This small molecule binds to this protein.
Small molecule (SMILES): CC(=O)N[C@@H]1[C@@H](O)[C@H](O)[C@@H](CO)O[C@H]1O

Sequence of chain 1.C:
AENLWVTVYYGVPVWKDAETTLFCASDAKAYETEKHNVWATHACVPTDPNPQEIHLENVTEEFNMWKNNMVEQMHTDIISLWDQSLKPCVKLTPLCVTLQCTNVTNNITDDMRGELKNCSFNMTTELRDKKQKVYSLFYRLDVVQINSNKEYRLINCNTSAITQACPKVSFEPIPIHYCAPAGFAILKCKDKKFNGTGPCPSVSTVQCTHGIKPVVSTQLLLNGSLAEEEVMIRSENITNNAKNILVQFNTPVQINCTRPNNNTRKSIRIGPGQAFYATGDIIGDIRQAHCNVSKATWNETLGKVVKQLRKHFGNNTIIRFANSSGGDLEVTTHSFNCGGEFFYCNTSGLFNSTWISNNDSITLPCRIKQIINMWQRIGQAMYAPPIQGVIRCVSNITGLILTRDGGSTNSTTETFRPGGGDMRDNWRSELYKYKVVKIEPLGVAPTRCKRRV

Binding-site contacts:
Ligand atom C3 contacts residue NAG2 of chain 1.BA at 4.4 Å.
Ligand atom N2 contacts residue ASN361 of chain 1.C at 2.7 Å (h-bond).
Ligand atom C2 contacts residue ASN361 of chain 1.C at 2.5 Å.
Ligand atom C4 contacts residue ASN361 of chain 1.C at 4.2 Å.
Ligand atom C1 contacts residue ASN361 of chain 1.C at 1.4 Å.
Ligand atom O7 contacts residue NAG2 of chain 1.BA at 3.4 Å.
Ligand atom C8 contacts residue NAG1 of chain 1.AA at 3.5 Å.
Ligand atom O3 contacts residue NAG2 of chain 1.BA at 3.6 Å.
Ligand atom N2 contacts residue NAG2 of chain 1.BA at 4.3 Å.
Ligand atom O6 contacts residue GLY358 of chain 1.C at 4.1 Å.
Ligand atom C7 contacts residue ASN361 of chain 1.C at 3.9 Å.
Ligand atom O6 contacts residue ASN361 of chain 1.C at 3.9 Å.
Ligand atom C3 contacts residue ASN361 of chain 1.C at 3.8 Å.
Ligand atom C5 contacts residue ASN361 of chain 1.C at 3.8 Å.
Ligand atom C7 contacts residue NAG2 of chain 1.BA at 3.6 Å.
Ligand atom C8 contacts residue NAG2 of chain 1.BA at 3.3 Å.
Ligand atom C6 contacts residue ASN361 of chain 1.C at 4.3 Å.
Ligand atom O5 contacts residue ASN361 of chain 1.C at 2.5 Å (h-bond).